Binding-site contacts:
Ligand atom N1 contacts residue ILE187 of chain 4.A at 3.2 Å.
Ligand atom C contacts residue TYR163 of chain 1.A at 3.3 Å (hydrophobic).
Ligand atom N1 contacts residue TYR163 of chain 1.A at 3.6 Å.
Ligand atom N11 contacts residue THR161 of chain 1.A at 2.5 Å (h-bond).
Ligand atom C18 contacts residue ASP45 of chain 1.A at 3.5 Å.
Ligand atom C20 contacts residue ALA162 of chain 1.A at 3.6 Å (hydrophobic).
Ligand atom C20 contacts residue THR161 of chain 1.A at 3.5 Å.
Ligand atom C2 contacts residue TYR163 of chain 1.A at 3.6 Å (hydrophobic).
Ligand atom O7 contacts residue TYR163 of chain 1.A at 3.5 Å.
Ligand atom O7 contacts residue ASN122 of chain 1.A at 3.2 Å (h-bond).
Ligand atom O4 contacts residue ASP45 of chain 1.A at 2.6 Å (salt-bridge).
Ligand atom N11 contacts residue PHE74 of chain 1.A at 3.4 Å.
Ligand atom C1 contacts residue SER166 of chain 1.A at 3.3 Å.
Ligand atom C21 contacts residue PHE74 of chain 1.A at 3.7 Å (hydrophobic).
Ligand atom O6 contacts residue ASN122 of chain 1.A at 3.1 Å (h-bond).
Ligand atom N contacts residue ALA185 of chain 4.A at 2.9 Å (h-bond).
Ligand atom N11 contacts residue ALA162 of chain 1.A at 3.6 Å.
Ligand atom C4 contacts residue TYR163 of chain 1.A at 3.3 Å (hydrophobic).
Ligand atom N10 contacts residue ASN122 of chain 1.A at 3.1 Å (h-bond).
Ligand atom O6 contacts residue ASP222 of chain 1.A at 3.6 Å (salt-bridge).
Ligand atom O6 contacts residue GLU123 of chain 1.A at 2.8 Å (salt-bridge).
Ligand atom N9 contacts residue ASN122 of chain 1.A at 3.1 Å (h-bond).
Ligand atom N8 contacts residue ASP45 of chain 1.A at 3.3 Å (salt-bridge).
Ligand atom C27 contacts residue GLU123 of chain 1.A at 3.3 Å.
Ligand atom N10 contacts residue THR161 of chain 1.A at 3.7 Å.
Ligand atom C16 contacts residue ASP45 of chain 1.A at 3.2 Å.
Ligand atom C22 contacts residue ASP45 of chain 1.A at 3.5 Å.
Ligand atom C21 contacts residue THR161 of chain 1.A at 3.2 Å.
Ligand atom C26 contacts residue GLU123 of chain 1.A at 3.5 Å.
Ligand atom O7 contacts residue ALA162 of chain 1.A at 3.2 Å.
Ligand atom O5 contacts residue ASN189 of chain 4.A at 3.5 Å (h-bond).
Ligand atom C23 contacts residue ASP45 of chain 1.A at 3.5 Å.
Ligand atom N10 contacts residue SER158 of chain 1.A at 3.0 Å (h-bond).
Ligand atom N contacts residue TYR163 of chain 1.A at 3.4 Å.
Ligand atom N10 contacts residue TYR75 of chain 1.A at 3.4 Å (h-bond).
Ligand atom N contacts residue ASP150 of chain 4.A at 3.0 Å (salt-bridge).
Ligand atom O2 contacts residue ILE187 of chain 4.A at 3.6 Å.
Ligand atom O7 contacts residue GLU123 of chain 1.A at 2.4 Å (salt-bridge).
Ligand atom C1 contacts residue ILE187 of chain 4.A at 3.5 Å (hydrophobic).
Ligand atom N1 contacts residue SER166 of chain 1.A at 3.1 Å (h-bond).

Sequence of chain 1.A:
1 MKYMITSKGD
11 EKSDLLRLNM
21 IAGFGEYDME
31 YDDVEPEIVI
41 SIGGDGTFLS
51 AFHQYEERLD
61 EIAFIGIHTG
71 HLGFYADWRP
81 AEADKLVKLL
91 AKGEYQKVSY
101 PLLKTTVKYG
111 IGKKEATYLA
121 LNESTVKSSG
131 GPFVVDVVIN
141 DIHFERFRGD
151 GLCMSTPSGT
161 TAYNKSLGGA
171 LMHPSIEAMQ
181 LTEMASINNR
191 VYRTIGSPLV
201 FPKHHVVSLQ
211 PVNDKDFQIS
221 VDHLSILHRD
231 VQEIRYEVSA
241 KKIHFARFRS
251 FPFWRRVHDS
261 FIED

A protein and the small-molecule ligand that binds it are described below.
Small molecule (SMILES): Nc1ncnc2c1ncn2[C@@H]1O[C@H](CN2CC#Cc3nc4c(N)ncnc4n3[C@@H]3O[C@H](CNC(=O)CC(=O)NCC2)[C@@H](O)[C@H]3O)[C@@H](O)[C@H]1O

Sequence of chain 4.A:
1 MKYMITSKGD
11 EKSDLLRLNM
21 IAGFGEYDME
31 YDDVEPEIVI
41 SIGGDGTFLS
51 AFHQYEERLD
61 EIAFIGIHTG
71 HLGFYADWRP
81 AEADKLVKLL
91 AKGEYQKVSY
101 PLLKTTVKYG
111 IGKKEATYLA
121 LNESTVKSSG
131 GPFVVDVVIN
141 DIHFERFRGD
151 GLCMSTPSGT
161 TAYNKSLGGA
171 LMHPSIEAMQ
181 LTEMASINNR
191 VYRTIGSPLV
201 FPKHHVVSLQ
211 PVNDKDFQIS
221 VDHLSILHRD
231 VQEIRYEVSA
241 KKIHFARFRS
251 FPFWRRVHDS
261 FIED